Sequence of chain 1.A:
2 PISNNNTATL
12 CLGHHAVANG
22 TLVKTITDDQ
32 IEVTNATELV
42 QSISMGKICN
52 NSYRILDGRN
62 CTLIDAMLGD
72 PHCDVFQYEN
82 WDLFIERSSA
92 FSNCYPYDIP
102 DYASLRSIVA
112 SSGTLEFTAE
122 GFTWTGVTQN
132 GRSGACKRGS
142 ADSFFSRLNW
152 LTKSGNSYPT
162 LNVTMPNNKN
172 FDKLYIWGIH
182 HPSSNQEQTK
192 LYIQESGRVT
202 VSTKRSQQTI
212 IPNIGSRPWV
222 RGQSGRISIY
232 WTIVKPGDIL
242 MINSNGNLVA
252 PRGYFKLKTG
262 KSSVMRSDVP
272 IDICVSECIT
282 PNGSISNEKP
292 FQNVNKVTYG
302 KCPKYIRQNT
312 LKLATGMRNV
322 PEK

The protein below binds the small molecule below.
Small molecule (SMILES): CC(=O)N[C@@H]1[C@@H](O)[C@H](O)[C@@H](CO)O[C@H]1O

Binding-site contacts:
Ligand atom C7 contacts residue ASN36 of chain 1.A at 3.2 Å.
Ligand atom C5 contacts residue ALA37 of chain 1.A at 4.2 Å (hydrophobic).
Ligand atom C5 contacts residue ASN36 of chain 1.A at 3.6 Å.
Ligand atom C2 contacts residue ASN36 of chain 1.A at 2.6 Å.
Ligand atom O6 contacts residue ALA37 of chain 1.A at 2.9 Å (h-bond).
Ligand atom O7 contacts residue ASN36 of chain 1.A at 2.8 Å (h-bond).
Ligand atom O6 contacts residue ASN36 of chain 1.A at 4.4 Å.
Ligand atom O5 contacts residue ASN36 of chain 1.A at 2.4 Å (h-bond).
Ligand atom O6 contacts residue THR38 of chain 1.A at 3.4 Å.
Ligand atom N2 contacts residue ASN36 of chain 1.A at 3.2 Å (h-bond).
Ligand atom C4 contacts residue ASN36 of chain 1.A at 4.3 Å.
Ligand atom O5 contacts residue ALA37 of chain 1.A at 3.7 Å.
Ligand atom C6 contacts residue ALA37 of chain 1.A at 3.6 Å (hydrophobic).
Ligand atom C1 contacts residue ASN36 of chain 1.A at 1.4 Å.
Ligand atom C6 contacts residue ASN36 of chain 1.A at 4.3 Å.
Ligand atom C3 contacts residue ASN36 of chain 1.A at 4.0 Å.
Ligand atom O5 contacts residue THR316 of chain 1.A at 4.4 Å.
Ligand atom C8 contacts residue ASN36 of chain 1.A at 4.5 Å.